The small molecule below binds the protein below.
Small molecule (SMILES): CC(=O)C(=O)O

Sequence of chain 4.A:
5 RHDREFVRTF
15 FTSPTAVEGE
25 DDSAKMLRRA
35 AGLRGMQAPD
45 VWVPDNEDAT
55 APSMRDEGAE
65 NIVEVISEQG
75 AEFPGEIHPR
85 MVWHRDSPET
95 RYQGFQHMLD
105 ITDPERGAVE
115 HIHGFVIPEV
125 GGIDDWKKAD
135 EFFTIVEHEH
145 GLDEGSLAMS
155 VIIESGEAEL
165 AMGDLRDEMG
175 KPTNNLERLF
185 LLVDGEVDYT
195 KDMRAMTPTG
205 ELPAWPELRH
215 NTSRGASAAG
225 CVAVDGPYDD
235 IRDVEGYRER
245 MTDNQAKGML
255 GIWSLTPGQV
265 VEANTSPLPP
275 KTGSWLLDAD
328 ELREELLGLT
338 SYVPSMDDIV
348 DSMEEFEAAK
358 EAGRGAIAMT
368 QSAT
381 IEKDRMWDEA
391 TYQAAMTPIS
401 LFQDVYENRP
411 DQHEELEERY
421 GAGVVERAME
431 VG

Binding-site contacts:
Ligand atom OXT contacts residue GLY189 of chain 4.A at 3.0 Å.
Ligand atom O3 contacts residue TRP257 of chain 4.A at 4.1 Å.
Ligand atom O3 contacts residue MG1 of chain 4.D at 2.2 Å.
Ligand atom CA contacts residue ACO1 of chain 4.B at 2.5 Å.
Ligand atom C contacts residue MG1 of chain 4.D at 2.8 Å.
Ligand atom OXT contacts residue GLU190 of chain 4.A at 3.2 Å (salt-bridge).
Ligand atom O contacts residue GLY189 of chain 4.A at 3.8 Å.
Ligand atom O3 contacts residue ASP192 of chain 4.A at 4.0 Å.
Ligand atom O3 contacts residue ARG84 of chain 4.A at 2.8 Å (salt-bridge).
Ligand atom CB contacts residue PRO231 of chain 4.A at 3.3 Å (hydrophobic).
Ligand atom C contacts residue VAL191 of chain 4.A at 3.7 Å (hydrophobic).
Ligand atom CB contacts residue MG1 of chain 4.D at 4.3 Å.
Ligand atom O contacts residue ACO1 of chain 4.B at 3.4 Å.
Ligand atom OXT contacts residue VAL191 of chain 4.A at 2.8 Å (h-bond).
Ligand atom C contacts residue ACO1 of chain 4.B at 2.7 Å.
Ligand atom CA contacts residue GLU158 of chain 4.A at 3.6 Å.
Ligand atom O3 contacts residue ACO1 of chain 4.B at 2.9 Å (h-bond).
Ligand atom CB contacts residue ACO1 of chain 4.B at 2.7 Å.
Ligand atom CA contacts residue MG1 of chain 4.D at 2.8 Å.
Ligand atom OXT contacts residue MG1 of chain 4.D at 4.0 Å.
Ligand atom O contacts residue GLU158 of chain 4.A at 2.7 Å (salt-bridge).
Ligand atom CB contacts residue TRP257 of chain 4.A at 3.2 Å (hydrophobic).
Ligand atom CB contacts residue GLY189 of chain 4.A at 4.2 Å.
Ligand atom CA contacts residue ARG84 of chain 4.A at 3.9 Å.
Ligand atom CB contacts residue ARG84 of chain 4.A at 4.2 Å.
Ligand atom CA contacts residue TRP257 of chain 4.A at 4.1 Å (hydrophobic).
Ligand atom C contacts residue ASP192 of chain 4.A at 3.7 Å.
Ligand atom C contacts residue GLU190 of chain 4.A at 4.3 Å.
Ligand atom OXT contacts residue ACO1 of chain 4.B at 3.1 Å.
Ligand atom C contacts residue GLU158 of chain 4.A at 3.4 Å.
Ligand atom O contacts residue VAL191 of chain 4.A at 3.9 Å.
Ligand atom O contacts residue MG1 of chain 4.D at 1.9 Å.
Ligand atom OXT contacts residue GLU158 of chain 4.A at 4.3 Å.
Ligand atom O contacts residue ALA390 of chain 4.A at 4.0 Å.
Ligand atom O3 contacts residue GLU158 of chain 4.A at 3.3 Å (salt-bridge).
Ligand atom O contacts residue ASP192 of chain 4.A at 2.8 Å (salt-bridge).
Ligand atom C contacts residue GLY189 of chain 4.A at 3.6 Å.
Ligand atom CA contacts residue GLY189 of chain 4.A at 4.0 Å.
Ligand atom OXT contacts residue ASP192 of chain 4.A at 3.7 Å.
Ligand atom OXT contacts residue PRO231 of chain 4.A at 3.8 Å.